The protein below binds the small molecule below.
Small molecule (SMILES): Nc1ncnc2c1ncn2[C@@H]1O[C@H](COP(=O)(O)OP(=O)(O)OP(O)(O)=S)[C@@H](O)[C@H]1O

Binding-site contacts:
Ligand atom S1G contacts residue ASP51 of chain 1.D at 3.6 Å.
Ligand atom O3' contacts residue GLN474 of chain 1.D at 3.2 Å (h-bond).
Ligand atom PG contacts residue MG1 of chain 1.X at 3.4 Å.
Ligand atom O3B contacts residue THR89 of chain 1.D at 3.5 Å (h-bond).
Ligand atom C3' contacts residue ASP521 of chain 1.D at 3.3 Å.
Ligand atom O2A contacts residue K1 of chain 1.Y at 2.9 Å.
Ligand atom N1 contacts residue ILE519 of chain 1.D at 3.7 Å.
Ligand atom O2A contacts residue MET31 of chain 1.D at 3.5 Å.
Ligand atom O2' contacts residue GLY430 of chain 1.D at 3.7 Å.
Ligand atom O3B contacts residue THR88 of chain 1.D at 3.7 Å.
Ligand atom O1B contacts residue GLY87 of chain 1.D at 3.5 Å (h-bond).
Ligand atom N6 contacts residue ASN505 of chain 1.D at 3.0 Å (h-bond).
Ligand atom O3G contacts residue ASP86 of chain 1.D at 3.4 Å.
Ligand atom O3G contacts residue THR88 of chain 1.D at 3.6 Å (h-bond).
Ligand atom PA contacts residue K1 of chain 1.Y at 3.1 Å.
Ligand atom S1G contacts residue ASP86 of chain 1.D at 3.0 Å (salt-bridge).
Ligand atom O3' contacts residue ASP521 of chain 1.D at 2.9 Å (salt-bridge).
Ligand atom C2' contacts residue ASP521 of chain 1.D at 3.4 Å.
Ligand atom O2B contacts residue THR89 of chain 1.D at 2.9 Å (h-bond).
Ligand atom O2B contacts residue GLY87 of chain 1.D at 3.5 Å.
Ligand atom O2' contacts residue GLY429 of chain 1.D at 2.8 Å (h-bond).
Ligand atom N1 contacts residue ASN505 of chain 1.D at 3.3 Å (h-bond).
Ligand atom O2' contacts residue ASP521 of chain 1.D at 3.3 Å (salt-bridge).
Ligand atom O2G contacts residue VAL53 of chain 1.D at 3.3 Å (h-bond).
Ligand atom O2G contacts residue ASP51 of chain 1.D at 3.2 Å (salt-bridge).
Ligand atom O1B contacts residue ASP86 of chain 1.D at 3.0 Å (salt-bridge).
Ligand atom O3A contacts residue THR89 of chain 1.D at 3.6 Å.
Ligand atom C6 contacts residue ASN505 of chain 1.D at 3.5 Å.
Ligand atom PG contacts residue THR88 of chain 1.D at 3.7 Å.
Ligand atom O1A contacts residue K1 of chain 1.Y at 2.6 Å.
Ligand atom S1G contacts residue MG1 of chain 1.X at 1.6 Å.
Ligand atom N1 contacts residue LEU506 of chain 1.D at 3.2 Å (h-bond).
Ligand atom O2G contacts residue GLY52 of chain 1.D at 3.6 Å (h-bond).
Ligand atom O2A contacts residue GLY32 of chain 1.D at 2.8 Å (h-bond).
Ligand atom O3G contacts residue ASP81 of chain 1.D at 3.4 Å (salt-bridge).
Ligand atom O2B contacts residue THR88 of chain 1.D at 2.9 Å (h-bond).
Ligand atom C2 contacts residue MET504 of chain 1.D at 3.6 Å (hydrophobic).
Ligand atom O3G contacts residue GLY87 of chain 1.D at 2.7 Å (h-bond).
Ligand atom O2G contacts residue THR88 of chain 1.D at 3.1 Å (h-bond).
Ligand atom O2B contacts residue THR90 of chain 1.D at 3.2 Å (h-bond).

Sequence of chain 1.D:
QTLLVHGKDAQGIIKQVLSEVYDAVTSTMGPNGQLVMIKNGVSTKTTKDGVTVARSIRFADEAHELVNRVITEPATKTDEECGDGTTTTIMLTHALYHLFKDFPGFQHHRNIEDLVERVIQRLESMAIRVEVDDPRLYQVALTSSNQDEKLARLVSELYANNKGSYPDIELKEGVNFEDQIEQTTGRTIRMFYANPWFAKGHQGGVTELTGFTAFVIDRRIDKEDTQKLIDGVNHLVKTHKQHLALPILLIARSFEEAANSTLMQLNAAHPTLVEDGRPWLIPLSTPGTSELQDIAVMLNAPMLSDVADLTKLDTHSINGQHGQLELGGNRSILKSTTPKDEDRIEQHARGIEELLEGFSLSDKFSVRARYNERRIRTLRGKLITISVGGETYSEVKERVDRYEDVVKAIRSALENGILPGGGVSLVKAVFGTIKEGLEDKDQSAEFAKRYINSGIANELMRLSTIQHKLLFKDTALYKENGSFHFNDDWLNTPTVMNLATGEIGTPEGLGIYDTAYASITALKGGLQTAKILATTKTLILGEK